Sequence of chain 1.A:
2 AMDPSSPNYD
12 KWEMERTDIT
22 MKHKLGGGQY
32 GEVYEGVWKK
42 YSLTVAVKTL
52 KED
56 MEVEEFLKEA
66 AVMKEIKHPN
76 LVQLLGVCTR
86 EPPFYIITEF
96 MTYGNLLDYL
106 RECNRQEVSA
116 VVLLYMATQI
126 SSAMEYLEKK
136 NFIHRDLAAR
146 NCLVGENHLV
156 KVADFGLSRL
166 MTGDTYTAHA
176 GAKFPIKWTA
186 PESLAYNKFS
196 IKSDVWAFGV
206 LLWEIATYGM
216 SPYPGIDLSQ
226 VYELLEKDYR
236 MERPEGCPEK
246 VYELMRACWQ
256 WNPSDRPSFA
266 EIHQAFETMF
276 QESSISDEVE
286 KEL

Binding-site contacts:
Ligand atom C2 contacts residue PHE95 of chain 1.A at 3.6 Å (hydrophobic).
Ligand atom C20 contacts residue ALA47 of chain 1.A at 3.5 Å (hydrophobic).
Ligand atom N13 contacts residue THR93 of chain 1.A at 2.9 Å (h-bond).
Ligand atom N8 contacts residue ALA47 of chain 1.A at 3.6 Å.
Ligand atom C18 contacts residue ILE91 of chain 1.A at 3.6 Å (hydrophobic).
Ligand atom O29 contacts residue ASP159 of chain 1.A at 2.9 Å (salt-bridge).
Ligand atom C22 contacts residue ASP159 of chain 1.A at 3.5 Å.
Ligand atom C18 contacts residue LYS49 of chain 1.A at 3.5 Å.
Ligand atom C29 contacts residue GLU64 of chain 1.A at 3.5 Å.
Ligand atom N3 contacts residue PHE95 of chain 1.A at 3.6 Å.
Ligand atom O29 contacts residue ALA158 of chain 1.A at 3.5 Å.
Ligand atom C14 contacts residue THR93 of chain 1.A at 3.4 Å.
Ligand atom C16 contacts residue MET68 of chain 1.A at 3.7 Å (hydrophobic).
Ligand atom C52 contacts residue HIS139 of chain 1.A at 3.3 Å.
Ligand atom C53 contacts residue ASP159 of chain 1.A at 3.3 Å.
Ligand atom C11 contacts residue PHE160 of chain 1.A at 3.3 Å (hydrophobic).
Ligand atom C17 contacts residue MET68 of chain 1.A at 3.6 Å (hydrophobic).
Ligand atom C12 contacts residue PHE160 of chain 1.A at 3.6 Å (hydrophobic).
Ligand atom C9 contacts residue PHE160 of chain 1.A at 3.7 Å (hydrophobic).
Ligand atom C2 contacts residue MET96 of chain 1.A at 3.1 Å (hydrophobic).
Ligand atom C20 contacts residue LYS49 of chain 1.A at 3.5 Å.
Ligand atom C54 contacts residue HIS139 of chain 1.A at 3.5 Å.
Ligand atom C25 contacts residue ASP159 of chain 1.A at 3.5 Å.
Ligand atom C16 contacts residue GLU64 of chain 1.A at 3.3 Å.
Ligand atom C46 contacts residue ILE71 of chain 1.A at 3.7 Å (hydrophobic).
Ligand atom O29 contacts residue VAL77 of chain 1.A at 3.2 Å.
Ligand atom C23 contacts residue ASP159 of chain 1.A at 3.7 Å.
Ligand atom C19 contacts residue THR93 of chain 1.A at 3.4 Å.
Ligand atom N21 contacts residue GLU64 of chain 1.A at 2.9 Å (salt-bridge).
Ligand atom C20 contacts residue THR93 of chain 1.A at 3.6 Å.
Ligand atom C52 contacts residue ASP159 of chain 1.A at 3.1 Å.
Ligand atom N3 contacts residue MET96 of chain 1.A at 3.0 Å (h-bond).
Ligand atom N51 contacts residue ILE138 of chain 1.A at 2.7 Å (h-bond).
Ligand atom C54 contacts residue ILE138 of chain 1.A at 3.3 Å (hydrophobic).
Ligand atom C50 contacts residue ILE138 of chain 1.A at 3.1 Å (hydrophobic).
Ligand atom C49 contacts residue ILE138 of chain 1.A at 3.5 Å (hydrophobic).
Ligand atom N21 contacts residue MET68 of chain 1.A at 3.3 Å (h-bond).
Ligand atom N51 contacts residue HIS139 of chain 1.A at 3.3 Å (h-bond).
Ligand atom C17 contacts residue GLU64 of chain 1.A at 3.1 Å.
Ligand atom N10 contacts residue PHE160 of chain 1.A at 3.4 Å.

A protein and the small-molecule ligand that binds it are described below.
Small molecule (SMILES): Cc1ccc(NC(=O)c2ccc(CN3CCN(C)CC3)cc2)cc1Nc1nccc(-c2cccnc2)n1